A protein and the small-molecule ligand that binds it are described below.
Small molecule (SMILES): C[C@H]1CC[C@]2(OC1)O[C@H]1[C@H](O)[C@@H]3[C@H]4CC[C@@H]5C[C@H](O[C@H]6O[C@@H](CO)[C@H](O)[C@@H](O)[C@@H]6O)[C@@H](O)C[C@@]5(C)[C@@H]4CC[C@@]3(C)[C@@H]1[C@H]2C

Binding-site contacts:
Ligand atom C85 contacts residue EGY1 of chain 1.T at 3.9 Å.
Ligand atom C20 contacts residue TYR181 of chain 1.A at 4.0 Å (hydrophobic).
Ligand atom C79 contacts residue TYR181 of chain 1.A at 4.2 Å (hydrophobic).
Ligand atom C81 contacts residue TYR181 of chain 1.A at 4.3 Å (hydrophobic).
Ligand atom C82 contacts residue EGY1 of chain 1.T at 4.3 Å.
Ligand atom C76 contacts residue HIS133 of chain 1.A at 4.4 Å.
Ligand atom C03 contacts residue VAL130 of chain 1.A at 4.4 Å (hydrophobic).
Ligand atom C76 contacts residue TYR181 of chain 1.A at 4.4 Å (hydrophobic).
Ligand atom C78 contacts residue HIS133 of chain 1.A at 3.5 Å.
Ligand atom C17 contacts residue MET182 of chain 1.A at 4.1 Å (hydrophobic).
Ligand atom O75 contacts residue TRP194 of chain 1.A at 3.2 Å.
Ligand atom C83 contacts residue ILE129 of chain 1.A at 4.2 Å (hydrophobic).
Ligand atom O12 contacts residue PHE126 of chain 1.A at 3.6 Å.
Ligand atom C01 contacts residue PHE174 of chain 1.A at 4.5 Å (hydrophobic).
Ligand atom C25 contacts residue EGY1 of chain 1.O at 4.0 Å.
Ligand atom O75 contacts residue LYS185 of chain 1.A at 4.0 Å.
Ligand atom O05 contacts residue PHE174 of chain 1.A at 4.4 Å.
Ligand atom O77 contacts residue HIS133 of chain 1.A at 4.1 Å.
Ligand atom C01 contacts residue ILE129 of chain 1.A at 4.1 Å (hydrophobic).
Ligand atom C19 contacts residue TRP194 of chain 1.A at 4.5 Å (hydrophobic).
Ligand atom C09 contacts residue PHE126 of chain 1.A at 4.1 Å (hydrophobic).
Ligand atom C20 contacts residue TRP194 of chain 1.A at 4.0 Å (hydrophobic).
Ligand atom C21 contacts residue TYR181 of chain 1.A at 3.9 Å (hydrophobic).
Ligand atom C18 contacts residue TRP194 of chain 1.A at 4.4 Å (hydrophobic).
Ligand atom C11 contacts residue PHE126 of chain 1.A at 4.0 Å (hydrophobic).
Ligand atom O77 contacts residue EGY1 of chain 1.O at 4.4 Å.
Ligand atom C78 contacts residue TYR181 of chain 1.A at 3.9 Å (hydrophobic).
Ligand atom C11 contacts residue PHE174 of chain 1.A at 3.7 Å (hydrophobic).
Ligand atom C83 contacts residue HIS133 of chain 1.A at 3.7 Å.
Ligand atom C80 contacts residue EGY1 of chain 1.T at 4.4 Å.
Ligand atom C01 contacts residue VAL130 of chain 1.A at 3.8 Å (hydrophobic).
Ligand atom C17 contacts residue TYR181 of chain 1.A at 3.9 Å (hydrophobic).
Ligand atom C26 contacts residue EGY1 of chain 1.O at 3.7 Å.
Ligand atom C18 contacts residue TYR181 of chain 1.A at 4.2 Å (hydrophobic).
Ligand atom O12 contacts residue PHE174 of chain 1.A at 3.8 Å.
Ligand atom C01 contacts residue PHE126 of chain 1.A at 3.9 Å (hydrophobic).
Ligand atom C82 contacts residue HIS133 of chain 1.A at 3.4 Å.
Ligand atom C81 contacts residue HIS133 of chain 1.A at 4.5 Å.
Ligand atom C19 contacts residue TYR181 of chain 1.A at 3.5 Å (hydrophobic).
Ligand atom C74 contacts residue TRP194 of chain 1.A at 4.2 Å (hydrophobic).

Sequence of chain 1.A:
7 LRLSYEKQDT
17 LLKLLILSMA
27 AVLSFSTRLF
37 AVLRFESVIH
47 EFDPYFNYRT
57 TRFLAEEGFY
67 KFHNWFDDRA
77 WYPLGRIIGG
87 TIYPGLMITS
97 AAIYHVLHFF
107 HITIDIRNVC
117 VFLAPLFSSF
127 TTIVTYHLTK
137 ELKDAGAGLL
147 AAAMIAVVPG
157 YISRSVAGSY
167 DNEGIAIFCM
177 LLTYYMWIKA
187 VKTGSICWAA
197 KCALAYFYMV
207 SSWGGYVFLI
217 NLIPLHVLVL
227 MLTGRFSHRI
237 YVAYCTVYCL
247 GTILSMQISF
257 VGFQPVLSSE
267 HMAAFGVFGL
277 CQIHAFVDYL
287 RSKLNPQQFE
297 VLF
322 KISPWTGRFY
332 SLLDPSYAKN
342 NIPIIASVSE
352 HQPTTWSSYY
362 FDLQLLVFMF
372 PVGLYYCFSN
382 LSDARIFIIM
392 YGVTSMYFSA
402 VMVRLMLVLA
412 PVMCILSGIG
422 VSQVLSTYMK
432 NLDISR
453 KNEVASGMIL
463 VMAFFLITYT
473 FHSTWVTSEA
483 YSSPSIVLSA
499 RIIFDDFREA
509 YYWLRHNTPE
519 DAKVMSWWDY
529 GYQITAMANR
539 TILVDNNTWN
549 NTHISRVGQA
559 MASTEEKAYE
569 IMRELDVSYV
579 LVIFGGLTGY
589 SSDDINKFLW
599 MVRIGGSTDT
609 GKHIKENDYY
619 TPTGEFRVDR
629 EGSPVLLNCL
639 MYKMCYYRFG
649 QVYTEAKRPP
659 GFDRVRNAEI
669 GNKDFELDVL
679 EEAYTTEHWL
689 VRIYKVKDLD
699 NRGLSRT